Sequence of chain 1.C:
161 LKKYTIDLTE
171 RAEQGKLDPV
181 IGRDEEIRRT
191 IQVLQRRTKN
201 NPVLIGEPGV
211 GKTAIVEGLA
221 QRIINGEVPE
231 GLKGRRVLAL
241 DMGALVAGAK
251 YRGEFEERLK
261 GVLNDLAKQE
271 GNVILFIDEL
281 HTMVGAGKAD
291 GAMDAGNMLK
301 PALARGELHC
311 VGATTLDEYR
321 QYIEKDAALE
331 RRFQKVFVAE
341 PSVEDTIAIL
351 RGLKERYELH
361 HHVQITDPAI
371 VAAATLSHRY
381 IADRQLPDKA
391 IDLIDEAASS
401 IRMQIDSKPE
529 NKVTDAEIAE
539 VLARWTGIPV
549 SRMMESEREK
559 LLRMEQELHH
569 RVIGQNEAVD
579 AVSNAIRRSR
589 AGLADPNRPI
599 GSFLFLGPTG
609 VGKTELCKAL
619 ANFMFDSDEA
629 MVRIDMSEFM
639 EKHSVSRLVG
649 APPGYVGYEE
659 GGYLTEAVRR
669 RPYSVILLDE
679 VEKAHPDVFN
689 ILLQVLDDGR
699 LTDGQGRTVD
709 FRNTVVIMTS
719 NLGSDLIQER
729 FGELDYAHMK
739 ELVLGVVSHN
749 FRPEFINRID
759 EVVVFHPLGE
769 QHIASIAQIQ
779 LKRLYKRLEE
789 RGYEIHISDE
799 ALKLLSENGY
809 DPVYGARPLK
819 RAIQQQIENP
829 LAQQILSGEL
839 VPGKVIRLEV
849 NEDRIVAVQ

The protein below binds the small molecule below.
Small molecule (SMILES): Nc1ncnc2c1ncn2[C@@H]1O[C@H](COP(=O)(O)OP(=O)(O)OP(O)(O)=S)[C@@H](O)[C@H]1O

Sequence of chain 1.D:
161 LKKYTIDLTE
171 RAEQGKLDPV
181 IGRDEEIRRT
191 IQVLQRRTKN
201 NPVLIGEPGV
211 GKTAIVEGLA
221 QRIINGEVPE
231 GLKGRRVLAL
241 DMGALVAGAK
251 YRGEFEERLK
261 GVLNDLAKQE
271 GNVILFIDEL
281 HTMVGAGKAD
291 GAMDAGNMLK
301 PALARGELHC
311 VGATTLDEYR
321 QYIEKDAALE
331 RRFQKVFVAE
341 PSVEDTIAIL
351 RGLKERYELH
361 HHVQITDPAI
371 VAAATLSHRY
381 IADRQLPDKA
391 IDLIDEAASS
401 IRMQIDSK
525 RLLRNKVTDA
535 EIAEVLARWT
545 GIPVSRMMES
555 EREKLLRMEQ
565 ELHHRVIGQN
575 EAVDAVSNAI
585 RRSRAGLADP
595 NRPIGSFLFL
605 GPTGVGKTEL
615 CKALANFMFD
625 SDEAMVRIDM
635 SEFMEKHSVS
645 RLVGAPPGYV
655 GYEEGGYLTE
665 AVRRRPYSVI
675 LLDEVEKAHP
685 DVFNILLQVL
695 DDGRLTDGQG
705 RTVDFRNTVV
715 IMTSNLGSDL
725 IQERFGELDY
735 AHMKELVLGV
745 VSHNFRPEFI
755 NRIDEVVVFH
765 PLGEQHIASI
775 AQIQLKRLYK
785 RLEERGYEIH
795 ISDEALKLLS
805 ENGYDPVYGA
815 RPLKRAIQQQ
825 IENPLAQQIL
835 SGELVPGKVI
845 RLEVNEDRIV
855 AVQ

Binding-site contacts:
Ligand atom N3 contacts residue LEU353 of chain 1.C at 3.3 Å.
Ligand atom C2 contacts residue ILE349 of chain 1.C at 3.6 Å (hydrophobic).
Ligand atom N3 contacts residue ILE349 of chain 1.C at 3.6 Å.
Ligand atom O3A contacts residue GLY211 of chain 1.C at 3.5 Å (h-bond).
Ligand atom O1B contacts residue THR213 of chain 1.C at 3.6 Å.
Ligand atom O2A contacts residue ARG331 of chain 1.D at 3.5 Å (salt-bridge).
Ligand atom C2' contacts residue ASP178 of chain 1.C at 3.7 Å.
Ligand atom O1B contacts residue GLY211 of chain 1.C at 3.1 Å (h-bond).
Ligand atom C2 contacts residue PRO179 of chain 1.C at 3.2 Å (hydrophobic).
Ligand atom O3A contacts residue GLY209 of chain 1.C at 3.7 Å.
Ligand atom O3G contacts residue PRO208 of chain 1.C at 3.6 Å.
Ligand atom O3G contacts residue LYS212 of chain 1.C at 3.3 Å (salt-bridge).
Ligand atom N7 contacts residue GLY211 of chain 1.C at 3.6 Å.
Ligand atom C2' contacts residue ALA214 of chain 1.C at 3.7 Å (hydrophobic).
Ligand atom O1B contacts residue LYS212 of chain 1.C at 2.6 Å (salt-bridge).
Ligand atom N1 contacts residue VAL180 of chain 1.C at 3.5 Å.
Ligand atom C5' contacts residue GLY209 of chain 1.C at 3.5 Å.
Ligand atom C8 contacts residue VAL210 of chain 1.C at 3.7 Å (hydrophobic).
Ligand atom O3B contacts residue GLY209 of chain 1.C at 3.1 Å (h-bond).
Ligand atom S1G contacts residue THR213 of chain 1.C at 3.2 Å (h-bond).
Ligand atom O2B contacts residue THR213 of chain 1.C at 2.4 Å (h-bond).
Ligand atom O5' contacts residue ARG331 of chain 1.D at 3.5 Å (salt-bridge).
Ligand atom O2G contacts residue ARG332 of chain 1.D at 2.9 Å (salt-bridge).
Ligand atom O4' contacts residue ILE391 of chain 1.C at 3.6 Å.
Ligand atom O4' contacts residue PRO387 of chain 1.C at 3.7 Å.
Ligand atom N6 contacts residue ARG183 of chain 1.C at 3.3 Å.
Ligand atom O2' contacts residue ASP178 of chain 1.C at 2.5 Å (salt-bridge).
Ligand atom N1 contacts residue ILE181 of chain 1.C at 3.0 Å (h-bond).
Ligand atom C5' contacts residue ARG331 of chain 1.D at 3.6 Å.
Ligand atom C6 contacts residue ILE181 of chain 1.C at 3.4 Å (hydrophobic).
Ligand atom C1' contacts residue ILE391 of chain 1.C at 3.7 Å (hydrophobic).
Ligand atom N6 contacts residue ILE181 of chain 1.C at 2.7 Å (h-bond).
Ligand atom C8 contacts residue GLY211 of chain 1.C at 3.5 Å.
Ligand atom O1A contacts residue GLY211 of chain 1.C at 3.2 Å.
Ligand atom O3' contacts residue ILE391 of chain 1.C at 3.7 Å.
Ligand atom O2G contacts residue ARG331 of chain 1.D at 3.0 Å (salt-bridge).
Ligand atom O1A contacts residue ALA214 of chain 1.C at 3.2 Å (h-bond).
Ligand atom O3B contacts residue LYS212 of chain 1.C at 3.5 Å (salt-bridge).
Ligand atom N7 contacts residue VAL210 of chain 1.C at 3.6 Å (h-bond).
Ligand atom O2A contacts residue THR213 of chain 1.C at 3.4 Å (h-bond).